A protein and the small-molecule ligand that binds it are described below.
Small molecule (SMILES): N[C@@H](Cc1ccc(O)cc1)C(=O)O

Binding-site contacts:
Ligand atom CA contacts residue CYS48 of chain 2.E at 4.1 Å (hydrophobic).
Ligand atom CZ contacts residue CYS38 of chain 2.E at 3.5 Å (hydrophobic).
Ligand atom CE2 contacts residue PHE16 of chain 2.E at 4.0 Å (hydrophobic).
Ligand atom CD2 contacts residue GLU41 of chain 2.E at 4.1 Å.
Ligand atom OH contacts residue PRO18 of chain 2.E at 4.0 Å.
Ligand atom CE2 contacts residue CYS48 of chain 2.E at 4.1 Å (hydrophobic).
Ligand atom C contacts residue PHE1 of chain 2.N at 3.2 Å (hydrophobic).
Ligand atom CZ contacts residue PRO18 of chain 2.E at 3.6 Å (hydrophobic).
Ligand atom OH contacts residue CYS38 of chain 2.E at 2.6 Å (h-bond).
Ligand atom CZ contacts residue GLU41 of chain 2.E at 3.4 Å.
Ligand atom OH contacts residue CYS15 of chain 2.E at 3.1 Å.
Ligand atom OXT contacts residue PHE1 of chain 2.N at 3.5 Å.
Ligand atom CG contacts residue PHE1 of chain 2.N at 4.0 Å (hydrophobic).
Ligand atom CD2 contacts residue CYS48 of chain 2.E at 3.9 Å (hydrophobic).
Ligand atom CZ contacts residue GLY17 of chain 2.E at 3.4 Å.
Ligand atom CD1 contacts residue GLY17 of chain 2.E at 4.0 Å.
Ligand atom CE1 contacts residue GLU41 of chain 2.E at 3.5 Å.
Ligand atom CB contacts residue PHE1 of chain 2.N at 3.7 Å (hydrophobic).
Ligand atom N contacts residue PHE1 of chain 2.N at 1.3 Å.
Ligand atom CD1 contacts residue PRO18 of chain 2.E at 3.5 Å (hydrophobic).
Ligand atom CE1 contacts residue ASN42 of chain 2.E at 4.0 Å.
Ligand atom CD2 contacts residue CYS4 of chain 2.E at 3.8 Å (hydrophobic).
Ligand atom N contacts residue GLU41 of chain 2.E at 4.1 Å.
Ligand atom CE1 contacts residue PRO18 of chain 2.E at 3.1 Å (hydrophobic).
Ligand atom CE2 contacts residue CYS4 of chain 2.E at 3.8 Å (hydrophobic).
Ligand atom CD1 contacts residue GLU41 of chain 2.E at 4.0 Å.
Ligand atom O contacts residue CYS48 of chain 2.E at 3.4 Å (h-bond).
Ligand atom CE2 contacts residue GLU41 of chain 2.E at 3.6 Å.
Ligand atom OH contacts residue GLY17 of chain 2.E at 3.2 Å (h-bond).
Ligand atom O contacts residue PHE1 of chain 2.N at 3.2 Å (h-bond).
Ligand atom CA contacts residue PHE1 of chain 2.N at 2.4 Å (hydrophobic).
Ligand atom CE2 contacts residue CYS15 of chain 2.E at 3.9 Å (hydrophobic).
Ligand atom OH contacts residue GLU41 of chain 2.E at 3.3 Å.
Ligand atom CD2 contacts residue PHE16 of chain 2.E at 4.0 Å (hydrophobic).
Ligand atom CE1 contacts residue CYS38 of chain 2.E at 3.5 Å (hydrophobic).
Ligand atom CD1 contacts residue ASN42 of chain 2.E at 3.6 Å.
Ligand atom CE2 contacts residue GLY17 of chain 2.E at 3.7 Å.
Ligand atom CE1 contacts residue GLY17 of chain 2.E at 3.4 Å.
Ligand atom CD2 contacts residue GLY17 of chain 2.E at 4.0 Å.
Ligand atom CZ contacts residue CYS15 of chain 2.E at 4.0 Å (hydrophobic).

Sequence of chain 2.E:
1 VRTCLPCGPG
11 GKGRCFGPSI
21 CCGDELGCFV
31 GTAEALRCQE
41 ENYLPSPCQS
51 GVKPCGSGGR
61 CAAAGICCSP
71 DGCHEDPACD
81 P